Sequence of chain 1.A:
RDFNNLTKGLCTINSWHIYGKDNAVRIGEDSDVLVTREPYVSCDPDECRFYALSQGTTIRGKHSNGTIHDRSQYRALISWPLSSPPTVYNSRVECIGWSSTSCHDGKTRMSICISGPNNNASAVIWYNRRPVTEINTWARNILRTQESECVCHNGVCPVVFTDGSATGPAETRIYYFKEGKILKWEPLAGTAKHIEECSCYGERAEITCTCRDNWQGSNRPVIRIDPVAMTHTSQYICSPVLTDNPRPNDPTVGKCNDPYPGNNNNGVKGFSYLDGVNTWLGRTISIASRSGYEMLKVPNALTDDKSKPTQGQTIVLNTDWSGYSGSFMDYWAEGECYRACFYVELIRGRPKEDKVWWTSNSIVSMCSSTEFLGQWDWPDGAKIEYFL

Binding-site contacts:
Ligand atom O10 contacts residue ASN318 of chain 1.A at 4.3 Å.
Ligand atom C6 contacts residue SER289 of chain 1.A at 3.7 Å.
Ligand atom N5 contacts residue ASN318 of chain 1.A at 3.3 Å (h-bond).
Ligand atom N5 contacts residue TRP321 of chain 1.A at 3.8 Å.
Ligand atom C6 contacts residue SER291 of chain 1.A at 4.2 Å.
Ligand atom O9 contacts residue LYS352 of chain 1.A at 3.6 Å.
Ligand atom C3 contacts residue ASN318 of chain 1.A at 3.9 Å.
Ligand atom C11 contacts residue TRP321 of chain 1.A at 3.5 Å (hydrophobic).
Ligand atom N5 contacts residue SER291 of chain 1.A at 3.4 Å.
Ligand atom O7 contacts residue TRP321 of chain 1.A at 4.0 Å.
Ligand atom C5 contacts residue ASN318 of chain 1.A at 4.0 Å.
Ligand atom O1B contacts residue SER286 of chain 1.A at 3.1 Å (h-bond).
Ligand atom O1B contacts residue ALA288 of chain 1.A at 3.8 Å.
Ligand atom O1B contacts residue SER289 of chain 1.A at 3.3 Å (h-bond).
Ligand atom C11 contacts residue THR319 of chain 1.A at 3.4 Å.
Ligand atom C8 contacts residue LYS352 of chain 1.A at 3.5 Å.
Ligand atom O1A contacts residue SER286 of chain 1.A at 2.8 Å (h-bond).
Ligand atom C9 contacts residue LYS352 of chain 1.A at 3.2 Å.
Ligand atom C10 contacts residue ASN318 of chain 1.A at 3.6 Å.
Ligand atom C4 contacts residue ASN318 of chain 1.A at 3.3 Å.
Ligand atom C10 contacts residue THR319 of chain 1.A at 4.0 Å.
Ligand atom C8 contacts residue SER289 of chain 1.A at 3.6 Å.
Ligand atom O4 contacts residue ASN318 of chain 1.A at 2.8 Å (h-bond).
Ligand atom C11 contacts residue SER291 of chain 1.A at 3.7 Å.
Ligand atom C11 contacts residue ASN318 of chain 1.A at 3.7 Å.
Ligand atom C10 contacts residue TRP321 of chain 1.A at 3.7 Å (hydrophobic).
Ligand atom C8 contacts residue TRP321 of chain 1.A at 4.0 Å (hydrophobic).
Ligand atom O10 contacts residue THR319 of chain 1.A at 4.0 Å.
Ligand atom O1A contacts residue ASN318 of chain 1.A at 3.9 Å.
Ligand atom C7 contacts residue SER289 of chain 1.A at 4.1 Å.
Ligand atom C10 contacts residue SER291 of chain 1.A at 4.1 Å.
Ligand atom O10 contacts residue TRP321 of chain 1.A at 4.1 Å.
Ligand atom C1 contacts residue SER289 of chain 1.A at 4.0 Å.
Ligand atom C7 contacts residue TRP321 of chain 1.A at 3.4 Å (hydrophobic).
Ligand atom C11 contacts residue ASP320 of chain 1.A at 3.5 Å.
Ligand atom C5 contacts residue SER291 of chain 1.A at 4.0 Å.
Ligand atom O4 contacts residue THR319 of chain 1.A at 3.9 Å.
Ligand atom C1 contacts residue SER286 of chain 1.A at 3.3 Å.
Ligand atom C4 contacts residue SER291 of chain 1.A at 3.8 Å.
Ligand atom O9 contacts residue TRP321 of chain 1.A at 4.1 Å.

A small-molecule ligand and the protein it binds are described below.
Small molecule (SMILES): CC(=O)N[C@@H]1[C@@H](O)[C@@H](F)[C@](F)(C(=O)O)O[C@H]1[C@H](O)CCO